The small molecule below binds the protein below.
Small molecule (SMILES): CC(=O)C(=O)O

Binding-site contacts:
Ligand atom CA contacts residue LYS64 of chain 1.B at 4.3 Å.
Ligand atom OXT contacts residue GLU79 of chain 1.B at 3.8 Å.
Ligand atom CA contacts residue ARG80 of chain 1.A at 3.7 Å.
Ligand atom CB contacts residue ARG80 of chain 1.A at 4.0 Å.
Ligand atom C contacts residue GLU79 of chain 1.B at 3.5 Å.
Ligand atom CB contacts residue LYS64 of chain 1.B at 3.8 Å.
Ligand atom OXT contacts residue ARG80 of chain 1.A at 3.4 Å (salt-bridge).
Ligand atom CA contacts residue ASP83 of chain 1.A at 3.4 Å.
Ligand atom C contacts residue LYS64 of chain 1.B at 4.5 Å.
Ligand atom CB contacts residue GLU79 of chain 1.A at 3.6 Å.
Ligand atom C contacts residue ARG80 of chain 1.B at 4.3 Å.
Ligand atom O3 contacts residue ASP83 of chain 1.A at 3.1 Å (salt-bridge).
Ligand atom O contacts residue GLU79 of chain 1.B at 2.7 Å (salt-bridge).
Ligand atom OXT contacts residue ARG80 of chain 1.B at 3.0 Å (salt-bridge).
Ligand atom O3 contacts residue ARG80 of chain 1.A at 2.4 Å (salt-bridge).
Ligand atom O contacts residue GLU79 of chain 1.A at 3.9 Å.
Ligand atom CB contacts residue ASP83 of chain 1.A at 3.4 Å.
Ligand atom C contacts residue ARG80 of chain 1.A at 4.1 Å.

Sequence of chain 1.A:
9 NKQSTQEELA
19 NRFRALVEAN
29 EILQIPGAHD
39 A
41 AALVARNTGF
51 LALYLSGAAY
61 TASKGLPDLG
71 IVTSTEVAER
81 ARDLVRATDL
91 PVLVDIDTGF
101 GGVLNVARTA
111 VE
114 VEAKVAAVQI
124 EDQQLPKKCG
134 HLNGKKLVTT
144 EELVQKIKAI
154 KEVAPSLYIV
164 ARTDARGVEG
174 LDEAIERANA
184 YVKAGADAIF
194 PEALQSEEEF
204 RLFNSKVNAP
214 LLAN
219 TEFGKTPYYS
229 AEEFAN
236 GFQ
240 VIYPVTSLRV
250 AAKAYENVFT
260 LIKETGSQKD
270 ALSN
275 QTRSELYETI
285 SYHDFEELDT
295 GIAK

Sequence of chain 1.B:
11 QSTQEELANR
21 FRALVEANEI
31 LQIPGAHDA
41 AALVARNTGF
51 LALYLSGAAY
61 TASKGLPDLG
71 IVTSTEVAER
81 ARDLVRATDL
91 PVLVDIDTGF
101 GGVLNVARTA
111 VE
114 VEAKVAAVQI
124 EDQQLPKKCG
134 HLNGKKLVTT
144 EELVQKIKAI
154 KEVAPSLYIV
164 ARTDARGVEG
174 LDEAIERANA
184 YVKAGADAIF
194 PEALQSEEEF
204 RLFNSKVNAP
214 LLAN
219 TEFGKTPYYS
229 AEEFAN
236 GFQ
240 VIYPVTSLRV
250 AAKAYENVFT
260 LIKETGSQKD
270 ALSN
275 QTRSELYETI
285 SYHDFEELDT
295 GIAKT